Sequence of chain 1.A:
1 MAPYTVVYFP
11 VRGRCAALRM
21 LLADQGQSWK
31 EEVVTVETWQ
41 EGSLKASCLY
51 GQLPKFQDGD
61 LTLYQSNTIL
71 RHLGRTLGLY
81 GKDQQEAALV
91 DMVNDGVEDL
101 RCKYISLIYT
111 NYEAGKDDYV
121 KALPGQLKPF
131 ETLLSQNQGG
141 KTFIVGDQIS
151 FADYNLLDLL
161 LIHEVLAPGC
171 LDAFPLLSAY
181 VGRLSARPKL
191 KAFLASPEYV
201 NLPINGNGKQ

Sequence of chain 1.B:
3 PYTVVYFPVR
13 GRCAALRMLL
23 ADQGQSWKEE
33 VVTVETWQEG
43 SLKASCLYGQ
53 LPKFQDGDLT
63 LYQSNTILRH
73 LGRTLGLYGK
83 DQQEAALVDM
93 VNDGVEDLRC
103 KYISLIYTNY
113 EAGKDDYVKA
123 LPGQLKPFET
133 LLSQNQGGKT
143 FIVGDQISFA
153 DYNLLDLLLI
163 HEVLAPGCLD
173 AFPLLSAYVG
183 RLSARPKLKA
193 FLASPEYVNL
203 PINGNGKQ

A small-molecule ligand and the protein it binds are described below.
Small molecule (SMILES): N[C@@H](CC[C@H](O)N/C(=C\SCC(=O)NCC12C3=C4C5=C1[Fe]45321678C2=C1C6C7=C28)C(=O)NCC(=O)O)C(=O)O

Binding-site contacts:
Ligand atom SG contacts residue AZI1 of chain 1.D at 3.5 Å (h-bond).
Ligand atom O11 contacts residue PHE9 of chain 1.A at 3.3 Å.
Ligand atom C contacts residue GLN65 of chain 1.A at 3.2 Å.
Ligand atom C31 contacts residue PHE9 of chain 1.A at 3.2 Å (hydrophobic).
Ligand atom C21 contacts residue AZI1 of chain 1.C at 3.6 Å.
Ligand atom C32 contacts residue VAL36 of chain 1.A at 3.5 Å (hydrophobic).
Ligand atom N contacts residue ASP99 of chain 1.B at 2.5 Å (salt-bridge).
Ligand atom N1 contacts residue LEU53 of chain 1.A at 2.5 Å (h-bond).
Ligand atom CA2 contacts residue TRP39 of chain 1.A at 3.3 Å (hydrophobic).
Ligand atom CD contacts residue GLN52 of chain 1.A at 3.6 Å.
Ligand atom C8 contacts residue TRP39 of chain 1.A at 3.3 Å (hydrophobic).
Ligand atom CA contacts residue ASP99 of chain 1.B at 3.4 Å.
Ligand atom OXT contacts residue SER66 of chain 1.A at 2.9 Å (h-bond).
Ligand atom O1 contacts residue GLN52 of chain 1.A at 3.1 Å.
Ligand atom O1 contacts residue PHE9 of chain 1.A at 3.6 Å.
Ligand atom CG contacts residue GLN52 of chain 1.A at 3.2 Å.
Ligand atom OXS contacts residue LYS45 of chain 1.A at 3.2 Å (salt-bridge).
Ligand atom CG contacts residue LEU53 of chain 1.A at 3.5 Å (hydrophobic).
Ligand atom C8 contacts residue LYS45 of chain 1.A at 3.4 Å.
Ligand atom O contacts residue SER66 of chain 1.A at 3.1 Å (h-bond).
Ligand atom OXS contacts residue GLN52 of chain 1.A at 3.1 Å (h-bond).
Ligand atom N1 contacts residue GLN52 of chain 1.A at 3.5 Å.
Ligand atom N11 contacts residue TYR109 of chain 1.A at 3.1 Å (h-bond).
Ligand atom N contacts residue GLN65 of chain 1.A at 3.1 Å (h-bond).
Ligand atom O11 contacts residue TYR8 of chain 1.A at 2.7 Å (h-bond).
Ligand atom C10 contacts residue AZI1 of chain 1.D at 3.2 Å.
Ligand atom O1 contacts residue LEU53 of chain 1.A at 2.8 Å (h-bond).
Ligand atom OE1 contacts residue GLN52 of chain 1.A at 3.5 Å (h-bond).
Ligand atom CA contacts residue GLN65 of chain 1.A at 3.5 Å.
Ligand atom N11 contacts residue AZI1 of chain 1.C at 3.6 Å.
Ligand atom OXT contacts residue ARG14 of chain 1.A at 2.9 Å (salt-bridge).
Ligand atom C contacts residue SER66 of chain 1.A at 3.5 Å.
Ligand atom O2 contacts residue TRP39 of chain 1.A at 2.5 Å (h-bond).
Ligand atom SG contacts residue TYR8 of chain 1.A at 3.5 Å (h-bond).
Ligand atom N2 contacts residue AZI1 of chain 1.C at 3.3 Å (h-bond).
Ligand atom CB contacts residue ARG14 of chain 1.A at 3.6 Å.
Ligand atom CD contacts residue LEU53 of chain 1.A at 3.5 Å (hydrophobic).
Ligand atom CA1 contacts residue LEU53 of chain 1.A at 3.2 Å (hydrophobic).
Ligand atom O2 contacts residue LYS45 of chain 1.A at 2.8 Å (salt-bridge).
Ligand atom C10 contacts residue TYR8 of chain 1.A at 3.4 Å (hydrophobic).